Binding-site contacts:
Ligand atom C3' contacts residue TYR48 of chain 1.A at 3.7 Å (hydrophobic).
Ligand atom C2 contacts residue ILE13 of chain 1.A at 3.7 Å (hydrophobic).
Ligand atom O6 contacts residue PHE1 of chain 1.A at 2.8 Å (h-bond).
Ligand atom O4 contacts residue GLN133 of chain 1.A at 3.4 Å (h-bond).
Ligand atom O2 contacts residue PHE1 of chain 1.A at 2.9 Å (h-bond).
Ligand atom C2 contacts residue ASP140 of chain 1.A at 3.8 Å.
Ligand atom C6 contacts residue ASP47 of chain 1.A at 3.7 Å.
Ligand atom C6 contacts residue ILE52 of chain 1.A at 4.1 Å (hydrophobic).
Ligand atom C4 contacts residue PHE1 of chain 1.A at 3.7 Å (hydrophobic).
Ligand atom O4 contacts residue ASN135 of chain 1.A at 2.9 Å (h-bond).
Ligand atom C4 contacts residue ASN135 of chain 1.A at 4.0 Å.
Ligand atom C4 contacts residue GLN133 of chain 1.A at 3.7 Å.
Ligand atom C2 contacts residue PHE1 of chain 1.A at 3.8 Å (hydrophobic).
Ligand atom O3 contacts residue GLN133 of chain 1.A at 3.1 Å (h-bond).
Ligand atom C4' contacts residue TYR137 of chain 1.A at 3.7 Å (hydrophobic).
Ligand atom C6 contacts residue TYR48 of chain 1.A at 3.7 Å (hydrophobic).
Ligand atom O5 contacts residue ASP47 of chain 1.A at 3.6 Å.
Ligand atom C6 contacts residue PHE1 of chain 1.A at 3.7 Å (hydrophobic).
Ligand atom C1 contacts residue ILE13 of chain 1.A at 4.0 Å (hydrophobic).
Ligand atom O2 contacts residue ILE13 of chain 1.A at 3.5 Å.
Ligand atom O3 contacts residue ASN135 of chain 1.A at 3.6 Å (h-bond).
Ligand atom O3 contacts residue PHE142 of chain 1.A at 3.6 Å.
Ligand atom C1 contacts residue PHE1 of chain 1.A at 3.6 Å (hydrophobic).
Ligand atom C3 contacts residue GLN133 of chain 1.A at 4.0 Å.
Ligand atom C3 contacts residue ASP140 of chain 1.A at 3.1 Å.
Ligand atom C3 contacts residue ASN135 of chain 1.A at 3.9 Å.
Ligand atom C5 contacts residue PHE1 of chain 1.A at 3.6 Å (hydrophobic).
Ligand atom O4 contacts residue ILE52 of chain 1.A at 3.6 Å.
Ligand atom C5 contacts residue ILE52 of chain 1.A at 3.9 Å (hydrophobic).
Ligand atom C4' contacts residue TYR48 of chain 1.A at 3.7 Å (hydrophobic).
Ligand atom C6 contacts residue ASN46 of chain 1.A at 3.2 Å.
Ligand atom O6 contacts residue ASP54 of chain 1.A at 2.5 Å (salt-bridge).
Ligand atom O6 contacts residue ASN46 of chain 1.A at 3.1 Å (h-bond).
Ligand atom O3 contacts residue ASP140 of chain 1.A at 2.6 Å (salt-bridge).
Ligand atom C4 contacts residue ASP54 of chain 1.A at 3.4 Å.
Ligand atom O6 contacts residue ASP47 of chain 1.A at 2.9 Å (salt-bridge).
Ligand atom O4 contacts residue ASP54 of chain 1.A at 2.5 Å (salt-bridge).
Ligand atom O6 contacts residue TYR48 of chain 1.A at 4.0 Å.
Ligand atom O5 contacts residue PHE1 of chain 1.A at 2.9 Å (h-bond).
Ligand atom C6 contacts residue ASP54 of chain 1.A at 3.3 Å.

Sequence of chain 1.A:
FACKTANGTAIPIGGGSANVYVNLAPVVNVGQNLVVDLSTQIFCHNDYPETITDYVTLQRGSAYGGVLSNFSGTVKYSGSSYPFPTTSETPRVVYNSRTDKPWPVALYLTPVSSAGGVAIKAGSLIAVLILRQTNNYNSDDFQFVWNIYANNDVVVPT

A protein and the small-molecule ligand that binds it are described below.
Small molecule (SMILES): CCCCO[C@H]1O[C@H](CO)[C@@H](O)[C@H](O)[C@@H]1O